Binding-site contacts:
Ligand atom N3 contacts residue HIS80 of chain 24.A at 3.3 Å (h-bond).
Ligand atom N5 contacts residue MN1 of chain 7.C at 2.3 Å.
Ligand atom N7 contacts residue MN1 of chain 24.B at 2.4 Å.
Ligand atom C9 contacts residue ARG127 of chain 1.A at 3.4 Å.
Ligand atom C4 contacts residue HIS80 of chain 24.A at 3.6 Å.
Ligand atom C1 contacts residue GLU27 of chain 24.A at 3.6 Å.
Ligand atom C6 contacts residue MN1 of chain 7.C at 3.4 Å.
Ligand atom N5 contacts residue MET113 of chain 7.A at 3.6 Å.
Ligand atom N7 contacts residue GLU83 of chain 24.A at 3.1 Å (salt-bridge).
Ligand atom C9 contacts residue GLU83 of chain 24.A at 3.6 Å.
Ligand atom C6 contacts residue HIS80 of chain 24.A at 3.8 Å.
Ligand atom N5 contacts residue HIS182 of chain 7.A at 3.2 Å (h-bond).
Ligand atom C6 contacts residue HIS79 of chain 24.A at 3.1 Å.
Ligand atom N8 contacts residue MN1 of chain 24.B at 3.4 Å.
Ligand atom N7 contacts residue HIS79 of chain 24.A at 3.1 Å (h-bond).
Ligand atom C6 contacts residue HIS183 of chain 7.A at 3.8 Å.
Ligand atom C2 contacts residue GLU186 of chain 7.A at 3.8 Å.
Ligand atom C6 contacts residue MET113 of chain 7.A at 3.6 Å (hydrophobic).
Ligand atom C6 contacts residue GLU186 of chain 7.A at 4.1 Å.
Ligand atom N3 contacts residue HIS53 of chain 7.A at 3.3 Å (h-bond).
Ligand atom C9 contacts residue MN1 of chain 24.B at 3.8 Å.
Ligand atom C6 contacts residue MN1 of chain 24.B at 3.3 Å.
Ligand atom N3 contacts residue MN1 of chain 7.C at 2.3 Å.
Ligand atom C2 contacts residue MN1 of chain 7.C at 3.3 Å.
Ligand atom C1 contacts residue MN1 of chain 7.C at 4.2 Å.
Ligand atom N7 contacts residue HIS183 of chain 7.A at 3.4 Å (h-bond).
Ligand atom C2 contacts residue HIS80 of chain 24.A at 3.8 Å.
Ligand atom C6 contacts residue GLU83 of chain 24.A at 4.0 Å.
Ligand atom C9 contacts residue MET113 of chain 7.A at 4.1 Å (hydrophobic).
Ligand atom N5 contacts residue HIS80 of chain 24.A at 3.0 Å (h-bond).
Ligand atom N5 contacts residue GLU186 of chain 7.A at 3.3 Å (salt-bridge).
Ligand atom N8 contacts residue GLU83 of chain 24.A at 3.5 Å (salt-bridge).
Ligand atom C6 contacts residue HIS182 of chain 7.A at 3.5 Å.
Ligand atom C4 contacts residue MN1 of chain 7.C at 3.1 Å.
Ligand atom N8 contacts residue MET113 of chain 7.A at 3.5 Å.
Ligand atom N7 contacts residue MET113 of chain 7.A at 3.5 Å.
Ligand atom C4 contacts residue GLU186 of chain 7.A at 4.0 Å.
Ligand atom C4 contacts residue MET113 of chain 7.A at 3.5 Å (hydrophobic).
Ligand atom C1 contacts residue HIS80 of chain 24.A at 3.9 Å.
Ligand atom N3 contacts residue GLU186 of chain 7.A at 3.0 Å (salt-bridge).

Sequence of chain 7.A:
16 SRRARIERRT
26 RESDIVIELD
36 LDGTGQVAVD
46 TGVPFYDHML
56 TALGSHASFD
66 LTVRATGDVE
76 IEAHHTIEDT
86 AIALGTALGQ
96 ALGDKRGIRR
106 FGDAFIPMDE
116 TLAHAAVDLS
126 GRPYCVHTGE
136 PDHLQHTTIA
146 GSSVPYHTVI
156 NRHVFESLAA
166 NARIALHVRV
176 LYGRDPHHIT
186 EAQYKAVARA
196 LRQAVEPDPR

Sequence of chain 24.A:
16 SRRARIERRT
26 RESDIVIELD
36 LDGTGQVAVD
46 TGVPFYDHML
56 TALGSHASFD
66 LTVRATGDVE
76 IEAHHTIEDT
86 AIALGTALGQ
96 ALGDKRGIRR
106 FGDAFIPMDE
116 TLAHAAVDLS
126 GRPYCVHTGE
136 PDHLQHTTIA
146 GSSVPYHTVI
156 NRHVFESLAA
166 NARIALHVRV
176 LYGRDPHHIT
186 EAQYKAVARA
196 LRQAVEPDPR

Sequence of chain 1.A:
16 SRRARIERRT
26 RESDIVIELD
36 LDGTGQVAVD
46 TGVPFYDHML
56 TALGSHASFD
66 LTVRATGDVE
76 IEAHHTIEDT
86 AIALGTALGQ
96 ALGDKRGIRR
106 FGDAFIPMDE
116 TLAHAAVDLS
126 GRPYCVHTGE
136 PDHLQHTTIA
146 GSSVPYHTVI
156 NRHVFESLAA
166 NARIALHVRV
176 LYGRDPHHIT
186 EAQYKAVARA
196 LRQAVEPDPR

The protein below binds the small molecule below.
Small molecule (SMILES): C[C@H](N)c1ncnn1C